Sequence of chain 1.A:
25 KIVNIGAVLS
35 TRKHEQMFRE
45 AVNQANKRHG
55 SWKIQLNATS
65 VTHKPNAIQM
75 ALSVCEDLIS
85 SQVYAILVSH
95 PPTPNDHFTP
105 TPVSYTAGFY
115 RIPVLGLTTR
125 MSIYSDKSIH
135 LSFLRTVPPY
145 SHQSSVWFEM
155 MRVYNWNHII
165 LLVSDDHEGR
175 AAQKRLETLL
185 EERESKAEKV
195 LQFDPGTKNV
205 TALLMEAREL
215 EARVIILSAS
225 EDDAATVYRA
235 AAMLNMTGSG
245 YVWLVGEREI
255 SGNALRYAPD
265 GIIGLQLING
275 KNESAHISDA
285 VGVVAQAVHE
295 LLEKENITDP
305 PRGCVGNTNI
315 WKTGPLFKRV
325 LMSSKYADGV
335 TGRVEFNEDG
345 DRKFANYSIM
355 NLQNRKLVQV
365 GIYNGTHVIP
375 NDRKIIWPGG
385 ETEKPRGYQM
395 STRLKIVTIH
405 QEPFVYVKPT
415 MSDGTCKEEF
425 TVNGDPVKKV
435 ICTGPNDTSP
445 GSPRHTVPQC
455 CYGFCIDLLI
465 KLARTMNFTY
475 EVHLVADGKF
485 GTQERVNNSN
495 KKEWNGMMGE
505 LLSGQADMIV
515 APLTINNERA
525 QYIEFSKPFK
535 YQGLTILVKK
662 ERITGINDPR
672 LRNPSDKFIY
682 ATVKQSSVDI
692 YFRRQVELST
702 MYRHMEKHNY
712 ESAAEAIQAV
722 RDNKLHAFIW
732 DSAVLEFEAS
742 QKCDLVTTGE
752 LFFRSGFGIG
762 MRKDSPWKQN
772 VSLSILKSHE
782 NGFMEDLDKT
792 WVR

The small molecule below binds the protein below.
Small molecule (SMILES): CC(=O)N[C@@H]1[C@@H](O)[C@H](O)[C@@H](CO)O[C@H]1O

Binding-site contacts:
Ligand atom O5 contacts residue ASN300 of chain 1.A at 2.4 Å (h-bond).
Ligand atom C2 contacts residue ASN300 of chain 1.A at 2.5 Å.
Ligand atom C1 contacts residue ASN300 of chain 1.A at 1.4 Å.
Ligand atom C4 contacts residue ASN300 of chain 1.A at 4.2 Å.
Ligand atom C7 contacts residue ASN300 of chain 1.A at 3.6 Å.
Ligand atom O7 contacts residue ASN300 of chain 1.A at 4.5 Å.
Ligand atom C8 contacts residue ASN300 of chain 1.A at 3.9 Å.
Ligand atom N2 contacts residue ASN300 of chain 1.A at 2.9 Å (h-bond).
Ligand atom C3 contacts residue ASN300 of chain 1.A at 3.8 Å.
Ligand atom C5 contacts residue ASN300 of chain 1.A at 3.6 Å.